Binding-site contacts:
Ligand atom C4 contacts residue ASN287 of chain 1.B at 4.2 Å.
Ligand atom O5 contacts residue ASN287 of chain 1.B at 2.4 Å (h-bond).
Ligand atom C2 contacts residue ASN287 of chain 1.B at 2.4 Å.
Ligand atom C7 contacts residue ASN287 of chain 1.B at 3.2 Å.
Ligand atom C5 contacts residue ASN287 of chain 1.B at 3.7 Å.
Ligand atom C8 contacts residue ASN287 of chain 1.B at 4.3 Å.
Ligand atom C3 contacts residue ASN287 of chain 1.B at 3.8 Å.
Ligand atom O7 contacts residue ASN287 of chain 1.B at 3.2 Å (h-bond).
Ligand atom C1 contacts residue ASN287 of chain 1.B at 1.4 Å.
Ligand atom N2 contacts residue ASN287 of chain 1.B at 2.8 Å (h-bond).

Sequence of chain 1.B:
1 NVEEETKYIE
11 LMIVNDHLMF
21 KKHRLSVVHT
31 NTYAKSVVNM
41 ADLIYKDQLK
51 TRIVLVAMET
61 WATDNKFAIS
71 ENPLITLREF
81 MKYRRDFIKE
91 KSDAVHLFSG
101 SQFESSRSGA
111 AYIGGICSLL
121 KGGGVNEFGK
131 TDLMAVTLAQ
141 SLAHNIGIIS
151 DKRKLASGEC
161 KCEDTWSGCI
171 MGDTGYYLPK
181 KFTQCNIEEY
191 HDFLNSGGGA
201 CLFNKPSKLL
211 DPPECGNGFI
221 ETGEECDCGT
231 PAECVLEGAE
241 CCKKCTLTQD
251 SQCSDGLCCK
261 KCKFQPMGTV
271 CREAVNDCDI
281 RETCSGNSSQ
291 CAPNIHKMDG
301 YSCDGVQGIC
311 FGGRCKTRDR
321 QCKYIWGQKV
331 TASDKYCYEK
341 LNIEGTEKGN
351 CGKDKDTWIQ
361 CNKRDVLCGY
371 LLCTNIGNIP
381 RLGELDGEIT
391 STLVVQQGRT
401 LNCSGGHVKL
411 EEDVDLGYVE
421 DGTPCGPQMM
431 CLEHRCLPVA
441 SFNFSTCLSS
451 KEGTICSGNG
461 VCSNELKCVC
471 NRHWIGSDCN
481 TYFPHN

A protein and the small-molecule ligand that binds it are described below.
Small molecule (SMILES): CC(=O)N[C@@H]1[C@@H](O)[C@H](O)[C@@H](CO)O[C@H]1O